Sequence of chain 38.C:
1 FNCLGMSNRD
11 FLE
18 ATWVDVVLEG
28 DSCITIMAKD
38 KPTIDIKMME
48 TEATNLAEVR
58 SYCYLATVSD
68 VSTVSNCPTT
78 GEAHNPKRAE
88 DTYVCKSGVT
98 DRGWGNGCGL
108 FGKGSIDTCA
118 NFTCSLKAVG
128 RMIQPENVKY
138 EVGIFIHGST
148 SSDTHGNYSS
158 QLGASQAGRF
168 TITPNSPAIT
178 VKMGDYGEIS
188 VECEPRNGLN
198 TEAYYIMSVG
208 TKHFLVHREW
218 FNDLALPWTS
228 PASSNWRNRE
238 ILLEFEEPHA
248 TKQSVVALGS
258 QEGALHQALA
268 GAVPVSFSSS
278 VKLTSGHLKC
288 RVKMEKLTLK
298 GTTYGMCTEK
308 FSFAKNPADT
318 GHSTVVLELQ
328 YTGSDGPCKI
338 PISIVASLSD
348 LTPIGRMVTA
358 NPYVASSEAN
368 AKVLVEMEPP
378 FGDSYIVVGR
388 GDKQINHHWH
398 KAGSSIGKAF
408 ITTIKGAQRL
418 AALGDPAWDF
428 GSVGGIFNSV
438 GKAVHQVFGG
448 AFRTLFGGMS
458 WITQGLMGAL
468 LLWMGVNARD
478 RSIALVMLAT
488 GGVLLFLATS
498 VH

A small-molecule ligand and the protein it binds are described below.
Small molecule (SMILES): CC(=O)N[C@@H]1[C@@H](O)[C@H](O)[C@@H](CO)O[C@H]1O

Binding-site contacts:
Ligand atom C7 contacts residue TYR90 of chain 38.C at 3.8 Å (hydrophobic).
Ligand atom O5 contacts residue PHE119 of chain 38.C at 4.2 Å.
Ligand atom C3 contacts residue ASN118 of chain 38.C at 3.8 Å.
Ligand atom O6 contacts residue ASN118 of chain 38.C at 4.1 Å.
Ligand atom C5 contacts residue THR89 of chain 38.C at 4.1 Å.
Ligand atom O6 contacts residue PHE119 of chain 38.C at 2.8 Å (h-bond).
Ligand atom O6 contacts residue THR120 of chain 38.C at 3.1 Å (h-bond).
Ligand atom C2 contacts residue SER66 of chain 38.C at 4.4 Å.
Ligand atom O6 contacts residue THR89 of chain 38.C at 3.5 Å.
Ligand atom C8 contacts residue ASN118 of chain 38.C at 3.9 Å.
Ligand atom O5 contacts residue ASN118 of chain 38.C at 2.4 Å (h-bond).
Ligand atom C1 contacts residue ASN118 of chain 38.C at 1.4 Å.
Ligand atom N2 contacts residue TYR90 of chain 38.C at 4.5 Å.
Ligand atom O7 contacts residue ASN118 of chain 38.C at 4.5 Å.
Ligand atom C8 contacts residue TYR90 of chain 38.C at 3.9 Å (hydrophobic).
Ligand atom C6 contacts residue THR120 of chain 38.C at 3.4 Å.
Ligand atom C5 contacts residue ASN118 of chain 38.C at 3.7 Å.
Ligand atom C6 contacts residue THR89 of chain 38.C at 4.2 Å.
Ligand atom C4 contacts residue ASN118 of chain 38.C at 4.2 Å.
Ligand atom C2 contacts residue ASN118 of chain 38.C at 2.4 Å.
Ligand atom C1 contacts residue THR89 of chain 38.C at 3.9 Å.
Ligand atom C7 contacts residue ASN118 of chain 38.C at 3.6 Å.
Ligand atom C5 contacts residue THR120 of chain 38.C at 4.0 Å.
Ligand atom O7 contacts residue TYR90 of chain 38.C at 3.7 Å.
Ligand atom C1 contacts residue SER66 of chain 38.C at 4.2 Å.
Ligand atom C6 contacts residue PHE119 of chain 38.C at 4.1 Å (hydrophobic).
Ligand atom O5 contacts residue THR120 of chain 38.C at 3.4 Å (h-bond).
Ligand atom O5 contacts residue THR89 of chain 38.C at 3.8 Å.
Ligand atom N2 contacts residue ASN118 of chain 38.C at 2.9 Å (h-bond).